Sequence of chain 2.J:
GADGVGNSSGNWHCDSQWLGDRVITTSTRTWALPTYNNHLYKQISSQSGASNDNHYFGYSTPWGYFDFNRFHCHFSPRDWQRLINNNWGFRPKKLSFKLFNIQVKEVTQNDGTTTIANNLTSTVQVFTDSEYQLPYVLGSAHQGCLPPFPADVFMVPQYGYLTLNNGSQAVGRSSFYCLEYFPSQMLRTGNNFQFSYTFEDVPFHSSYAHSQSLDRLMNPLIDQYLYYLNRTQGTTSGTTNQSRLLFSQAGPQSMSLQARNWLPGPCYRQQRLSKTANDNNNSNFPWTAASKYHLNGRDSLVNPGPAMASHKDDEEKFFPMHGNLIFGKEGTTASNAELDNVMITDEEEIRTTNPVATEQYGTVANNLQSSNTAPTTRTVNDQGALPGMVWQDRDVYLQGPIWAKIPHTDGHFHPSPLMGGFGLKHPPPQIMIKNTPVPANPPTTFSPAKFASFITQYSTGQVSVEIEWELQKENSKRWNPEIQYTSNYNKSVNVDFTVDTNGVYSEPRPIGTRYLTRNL

Binding-site contacts:
Ligand atom N1 contacts residue ILE622 of chain 2.J at 4.4 Å.
Ligand atom C6 contacts residue PRO631 of chain 2.J at 4.0 Å (hydrophobic).
Ligand atom N6 contacts residue SER632 of chain 2.J at 3.9 Å.
Ligand atom C6 contacts residue VAL418 of chain 2.J at 3.8 Å (hydrophobic).
Ligand atom C2 contacts residue PRO419 of chain 2.J at 4.4 Å (hydrophobic).
Ligand atom C8 contacts residue PRO419 of chain 2.J at 4.3 Å (hydrophobic).
Ligand atom N6 contacts residue PRO633 of chain 2.J at 4.1 Å.
Ligand atom N1 contacts residue GLY639 of chain 2.J at 2.9 Å (h-bond).
Ligand atom C6 contacts residue PRO419 of chain 2.J at 4.4 Å (hydrophobic).
Ligand atom C6 contacts residue GLY639 of chain 2.J at 3.7 Å.
Ligand atom O5' contacts residue PHE629 of chain 2.J at 4.2 Å.
Ligand atom N7 contacts residue SER632 of chain 2.J at 3.8 Å.
Ligand atom O2P contacts residue HIS628 of chain 2.J at 4.3 Å.
Ligand atom N1 contacts residue PRO631 of chain 2.J at 4.2 Å.
Ligand atom N7 contacts residue ASP609 of chain 2.J at 4.5 Å.
Ligand atom C8 contacts residue HIS630 of chain 2.J at 3.4 Å.
Ligand atom O2P contacts residue PRO631 of chain 2.J at 3.8 Å.
Ligand atom N6 contacts residue GLY637 of chain 2.J at 4.1 Å.
Ligand atom O5' contacts residue PRO631 of chain 2.J at 4.1 Å.
Ligand atom C2' contacts residue PRO419 of chain 2.J at 4.0 Å (hydrophobic).
Ligand atom N3 contacts residue PRO419 of chain 2.J at 4.3 Å.
Ligand atom O2P contacts residue PHE629 of chain 2.J at 4.0 Å.
Ligand atom C5 contacts residue PRO631 of chain 2.J at 4.4 Å (hydrophobic).
Ligand atom C1' contacts residue HIS630 of chain 2.J at 4.0 Å.
Ligand atom C2 contacts residue GLY639 of chain 2.J at 3.7 Å.
Ligand atom N9 contacts residue PRO419 of chain 2.J at 4.2 Å.
Ligand atom N6 contacts residue PHE638 of chain 2.J at 3.8 Å.
Ligand atom O4' contacts residue HIS630 of chain 2.J at 4.4 Å.
Ligand atom N6 contacts residue GLY639 of chain 2.J at 2.8 Å (h-bond).
Ligand atom N6 contacts residue PRO631 of chain 2.J at 3.9 Å.
Ligand atom N6 contacts residue VAL418 of chain 2.J at 3.6 Å.
Ligand atom C6 contacts residue SER632 of chain 2.J at 4.3 Å.
Ligand atom N7 contacts residue HIS630 of chain 2.J at 4.1 Å.
Ligand atom C5 contacts residue PRO419 of chain 2.J at 4.2 Å (hydrophobic).
Ligand atom C5 contacts residue SER632 of chain 2.J at 4.3 Å.
Ligand atom N1 contacts residue VAL418 of chain 2.J at 3.8 Å.
Ligand atom O4' contacts residue PRO631 of chain 2.J at 3.8 Å.
Ligand atom N9 contacts residue HIS630 of chain 2.J at 4.2 Å.
Ligand atom C4 contacts residue PRO419 of chain 2.J at 4.2 Å (hydrophobic).
Ligand atom N7 contacts residue PRO419 of chain 2.J at 4.4 Å.

This protein binds this small molecule.
Small molecule (SMILES): Nc1ncnc2c1ncn2[C@H]1C[C@H](O)[C@@H](COP(=O)(O)O)O1